Binding-site contacts:
Ligand atom O1 contacts residue ARG224 of chain 1.A at 2.9 Å (salt-bridge).
Ligand atom C6 contacts residue TYR8 of chain 1.A at 2.9 Å (hydrophobic).
Ligand atom C5 contacts residue TYR8 of chain 1.A at 3.7 Å (hydrophobic).
Ligand atom C7 contacts residue TYR8 of chain 1.A at 3.2 Å (hydrophobic).
Ligand atom C8 contacts residue TYR8 of chain 1.A at 4.1 Å (hydrophobic).
Ligand atom O3 contacts residue THR177 of chain 1.A at 3.2 Å (h-bond).
Ligand atom CL contacts residue TYR8 of chain 1.A at 2.9 Å.
Ligand atom C contacts residue LEU178 of chain 1.A at 4.4 Å (hydrophobic).
Ligand atom C8 contacts residue SER174 of chain 1.A at 4.2 Å.
Ligand atom O contacts residue ARG224 of chain 1.A at 2.5 Å (salt-bridge).
Ligand atom O contacts residue LEU178 of chain 1.A at 4.3 Å.
Ligand atom O3 contacts residue SER174 of chain 1.A at 4.3 Å.
Ligand atom C9 contacts residue SER174 of chain 1.A at 4.4 Å.
Ligand atom S contacts residue THR177 of chain 1.A at 4.5 Å.
Ligand atom C3 contacts residue ARG224 of chain 1.A at 3.4 Å.

Sequence of chain 1.A:
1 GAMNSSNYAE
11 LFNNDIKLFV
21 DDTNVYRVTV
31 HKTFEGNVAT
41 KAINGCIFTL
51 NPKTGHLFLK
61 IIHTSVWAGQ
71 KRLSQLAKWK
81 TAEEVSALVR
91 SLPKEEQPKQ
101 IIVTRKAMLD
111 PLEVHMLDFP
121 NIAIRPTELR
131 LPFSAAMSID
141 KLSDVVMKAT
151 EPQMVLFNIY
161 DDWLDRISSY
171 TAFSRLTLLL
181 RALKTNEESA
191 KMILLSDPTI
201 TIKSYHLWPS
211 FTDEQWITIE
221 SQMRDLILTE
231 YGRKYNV

The protein below binds the small molecule below.
Small molecule (SMILES): C[C@H](CC(=O)O)S(=O)(=O)c1ccc(Cl)cc1